Sequence of chain 1.A:
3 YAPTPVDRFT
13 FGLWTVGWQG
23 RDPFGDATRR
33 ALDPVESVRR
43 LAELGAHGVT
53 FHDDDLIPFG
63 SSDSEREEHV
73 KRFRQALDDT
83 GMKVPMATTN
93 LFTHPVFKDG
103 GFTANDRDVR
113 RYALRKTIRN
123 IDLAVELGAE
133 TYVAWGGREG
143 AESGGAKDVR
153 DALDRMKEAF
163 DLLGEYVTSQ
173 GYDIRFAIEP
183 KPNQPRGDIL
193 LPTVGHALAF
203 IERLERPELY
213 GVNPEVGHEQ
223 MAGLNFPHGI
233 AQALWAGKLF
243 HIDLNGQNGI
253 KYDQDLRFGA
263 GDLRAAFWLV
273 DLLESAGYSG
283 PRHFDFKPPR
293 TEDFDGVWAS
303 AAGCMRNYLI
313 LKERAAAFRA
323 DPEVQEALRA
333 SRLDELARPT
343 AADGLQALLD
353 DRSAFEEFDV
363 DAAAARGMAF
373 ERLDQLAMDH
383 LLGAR

Sequence of chain 3.A:
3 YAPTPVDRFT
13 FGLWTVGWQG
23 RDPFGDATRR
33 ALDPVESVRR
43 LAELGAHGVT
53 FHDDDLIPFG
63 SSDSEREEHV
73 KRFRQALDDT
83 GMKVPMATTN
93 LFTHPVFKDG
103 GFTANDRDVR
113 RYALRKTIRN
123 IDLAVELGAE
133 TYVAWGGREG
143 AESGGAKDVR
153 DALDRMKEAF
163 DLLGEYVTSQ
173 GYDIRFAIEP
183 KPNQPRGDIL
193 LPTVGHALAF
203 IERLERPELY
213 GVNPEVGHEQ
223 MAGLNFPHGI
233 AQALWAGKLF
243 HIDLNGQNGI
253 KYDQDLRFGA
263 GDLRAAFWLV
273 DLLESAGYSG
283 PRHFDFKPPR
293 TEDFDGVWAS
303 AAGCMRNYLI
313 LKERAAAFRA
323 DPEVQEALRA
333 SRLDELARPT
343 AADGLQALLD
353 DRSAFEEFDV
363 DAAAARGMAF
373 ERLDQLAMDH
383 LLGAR

This small molecule binds to this protein.
Small molecule (SMILES): OC[C@H]1O[C@H](O)[C@H](O)[C@@H](O)[C@@H]1O

Binding-site contacts:
Ligand atom O4 contacts residue ASP245 of chain 1.A at 3.0 Å (salt-bridge).
Ligand atom O3 contacts residue GLU181 of chain 1.A at 3.3 Å (salt-bridge).
Ligand atom DO4 contacts residue MG1 of chain 1.E at 2.8 Å.
Ligand atom C2 contacts residue TRP137 of chain 1.A at 3.2 Å (hydrophobic).
Ligand atom C1 contacts residue TRP137 of chain 1.A at 3.5 Å (hydrophobic).
Ligand atom O5 contacts residue TRP137 of chain 1.A at 3.6 Å.
Ligand atom O6 contacts residue GLU181 of chain 1.A at 2.4 Å (salt-bridge).
Ligand atom C3 contacts residue MG1 of chain 1.E at 3.1 Å.
Ligand atom C5 contacts residue HIS54 of chain 1.A at 2.6 Å.
Ligand atom O4 contacts residue MG1 of chain 1.E at 2.1 Å.
Ligand atom DO3 contacts residue HIS220 of chain 1.A at 3.1 Å.
Ligand atom DO4 contacts residue MN1 of chain 1.D at 2.6 Å.
Ligand atom DO3 contacts residue MG1 of chain 1.E at 2.9 Å.
Ligand atom DO3 contacts residue MN1 of chain 1.D at 3.2 Å.
Ligand atom C1 contacts residue HIS54 of chain 1.A at 2.9 Å.
Ligand atom O3 contacts residue HIS220 of chain 1.A at 3.6 Å.
Ligand atom O6 contacts residue TRP137 of chain 1.A at 3.2 Å.
Ligand atom C3 contacts residue MN1 of chain 1.D at 3.3 Å.
Ligand atom O6 contacts residue VAL135 of chain 1.A at 3.5 Å.
Ligand atom O3 contacts residue MN1 of chain 1.D at 2.6 Å.
Ligand atom DO4 contacts residue ASP245 of chain 1.A at 2.8 Å.
Ligand atom C4 contacts residue MN1 of chain 1.D at 3.1 Å.
Ligand atom O4 contacts residue MN1 of chain 1.D at 2.1 Å.
Ligand atom O2 contacts residue PHE26 of chain 3.A at 3.2 Å.
Ligand atom O4 contacts residue ASP287 of chain 1.A at 2.9 Å (salt-bridge).
Ligand atom O4 contacts residue GLU181 of chain 1.A at 2.6 Å (salt-bridge).
Ligand atom C6 contacts residue HIS54 of chain 1.A at 2.8 Å.
Ligand atom O3 contacts residue MG1 of chain 1.E at 2.3 Å.
Ligand atom C4 contacts residue GLU181 of chain 1.A at 3.1 Å.
Ligand atom O3 contacts residue GLU217 of chain 1.A at 3.4 Å (salt-bridge).
Ligand atom O3 contacts residue ASP287 of chain 1.A at 2.8 Å (salt-bridge).
Ligand atom O5 contacts residue HIS54 of chain 1.A at 1.9 Å.
Ligand atom DO4 contacts residue GLU181 of chain 1.A at 2.2 Å.
Ligand atom DO3 contacts residue GLU181 of chain 1.A at 3.2 Å.
Ligand atom O2 contacts residue TRP137 of chain 1.A at 3.6 Å.
Ligand atom C3 contacts residue ASP287 of chain 1.A at 3.1 Å.
Ligand atom DO2 contacts residue PHE26 of chain 3.A at 3.6 Å.
Ligand atom C4 contacts residue MG1 of chain 1.E at 3.1 Å.
Ligand atom O1 contacts residue HIS54 of chain 1.A at 3.2 Å.
Ligand atom O1 contacts residue TRP16 of chain 1.A at 3.4 Å (h-bond).